Binding-site contacts:
Ligand atom C4 contacts residue ASN108 of chain 1.G at 4.3 Å.
Ligand atom C3 contacts residue ASN108 of chain 1.G at 3.8 Å.
Ligand atom C1 contacts residue SER110 of chain 1.G at 3.7 Å.
Ligand atom C7 contacts residue ASN108 of chain 1.G at 4.2 Å.
Ligand atom C1 contacts residue ASN108 of chain 1.G at 1.4 Å.
Ligand atom C7 contacts residue HIS112 of chain 1.G at 3.6 Å.
Ligand atom O6 contacts residue SER109 of chain 1.G at 4.5 Å.
Ligand atom O5 contacts residue SER110 of chain 1.G at 3.7 Å.
Ligand atom C5 contacts residue ASN108 of chain 1.G at 3.6 Å.
Ligand atom C2 contacts residue SER110 of chain 1.G at 4.0 Å.
Ligand atom C2 contacts residue HIS112 of chain 1.G at 4.4 Å.
Ligand atom C8 contacts residue HIS112 of chain 1.G at 4.1 Å.
Ligand atom N2 contacts residue ASN108 of chain 1.G at 2.9 Å (h-bond).
Ligand atom O5 contacts residue ASN108 of chain 1.G at 2.4 Å (h-bond).
Ligand atom N2 contacts residue HIS112 of chain 1.G at 3.5 Å.
Ligand atom O7 contacts residue HIS112 of chain 1.G at 3.9 Å.
Ligand atom C2 contacts residue ASN108 of chain 1.G at 2.5 Å.

The small molecule below binds the protein below.
Small molecule (SMILES): CC(=O)N[C@@H]1[C@@H](O)[C@H](O)[C@@H](CO)O[C@H]1O

Sequence of chain 1.G:
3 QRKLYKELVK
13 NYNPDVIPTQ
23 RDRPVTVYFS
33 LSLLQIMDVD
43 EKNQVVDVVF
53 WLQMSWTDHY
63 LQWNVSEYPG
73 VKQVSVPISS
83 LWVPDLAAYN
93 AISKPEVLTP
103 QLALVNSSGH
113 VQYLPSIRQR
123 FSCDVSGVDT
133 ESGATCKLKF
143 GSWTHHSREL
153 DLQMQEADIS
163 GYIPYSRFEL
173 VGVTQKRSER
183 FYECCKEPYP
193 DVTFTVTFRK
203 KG